This small molecule binds to this protein.
Small molecule (SMILES): CC(=O)C(=O)O

Sequence of chain 1.A:
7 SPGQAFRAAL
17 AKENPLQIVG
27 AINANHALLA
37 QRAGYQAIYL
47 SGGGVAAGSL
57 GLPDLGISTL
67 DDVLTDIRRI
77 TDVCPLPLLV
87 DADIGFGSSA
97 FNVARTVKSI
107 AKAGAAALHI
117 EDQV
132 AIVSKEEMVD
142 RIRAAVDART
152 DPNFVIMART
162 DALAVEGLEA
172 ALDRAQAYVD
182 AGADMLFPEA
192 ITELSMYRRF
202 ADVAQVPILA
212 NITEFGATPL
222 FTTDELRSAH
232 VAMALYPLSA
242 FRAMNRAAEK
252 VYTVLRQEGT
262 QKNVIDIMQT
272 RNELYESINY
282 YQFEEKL

Binding-site contacts:
Ligand atom O contacts residue MG1 of chain 1.E at 4.2 Å.
Ligand atom OXT contacts residue GLY48 of chain 1.A at 3.3 Å (h-bond).
Ligand atom O3 contacts residue MG1 of chain 1.E at 2.3 Å.
Ligand atom CB contacts residue ASN212 of chain 1.A at 4.2 Å.
Ligand atom CB contacts residue TYR45 of chain 1.A at 3.3 Å (hydrophobic).
Ligand atom CA contacts residue ASP87 of chain 1.A at 3.8 Å.
Ligand atom O contacts residue TYR45 of chain 1.A at 3.9 Å.
Ligand atom CA contacts residue TYR45 of chain 1.A at 3.1 Å (hydrophobic).
Ligand atom O contacts residue GLY48 of chain 1.A at 4.3 Å.
Ligand atom CB contacts residue LEU236 of chain 1.A at 4.3 Å (hydrophobic).
Ligand atom O contacts residue PRO238 of chain 1.A at 3.5 Å.
Ligand atom O3 contacts residue ASP87 of chain 1.A at 3.2 Å (salt-bridge).
Ligand atom O contacts residue GLY49 of chain 1.A at 4.2 Å.
Ligand atom CA contacts residue ARG160 of chain 1.A at 3.6 Å.
Ligand atom CB contacts residue MG1 of chain 1.E at 4.5 Å.
Ligand atom OXT contacts residue TYR45 of chain 1.A at 4.3 Å.
Ligand atom OXT contacts residue ASP60 of chain 1.A at 4.3 Å.
Ligand atom C contacts residue SER47 of chain 1.A at 3.2 Å.
Ligand atom OXT contacts residue GLY49 of chain 1.A at 2.9 Å (h-bond).
Ligand atom C contacts residue MG1 of chain 1.E at 3.0 Å.
Ligand atom C contacts residue GLY49 of chain 1.A at 4.0 Å.
Ligand atom O contacts residue SER47 of chain 1.A at 2.6 Å (h-bond).
Ligand atom C contacts residue TYR45 of chain 1.A at 3.7 Å (hydrophobic).
Ligand atom CB contacts residue ARG160 of chain 1.A at 3.9 Å.
Ligand atom CA contacts residue MG1 of chain 1.E at 3.0 Å.
Ligand atom CB contacts residue PRO238 of chain 1.A at 4.2 Å (hydrophobic).
Ligand atom CB contacts residue PHE188 of chain 1.A at 4.3 Å (hydrophobic).
Ligand atom OXT contacts residue MG1 of chain 1.E at 2.4 Å.
Ligand atom C contacts residue ASP87 of chain 1.A at 3.8 Å.
Ligand atom O3 contacts residue TYR45 of chain 1.A at 3.4 Å (h-bond).
Ligand atom OXT contacts residue ASP87 of chain 1.A at 3.3 Å (salt-bridge).
Ligand atom O3 contacts residue HIS115 of chain 1.A at 4.1 Å.
Ligand atom OXT contacts residue SER47 of chain 1.A at 3.1 Å (h-bond).
Ligand atom O3 contacts residue ARG160 of chain 1.A at 2.6 Å (salt-bridge).
Ligand atom C contacts residue GLY48 of chain 1.A at 4.0 Å.